Sequence of chain 1.C:
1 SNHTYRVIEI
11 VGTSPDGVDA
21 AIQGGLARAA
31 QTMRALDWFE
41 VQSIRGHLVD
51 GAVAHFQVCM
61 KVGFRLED

Binding-site contacts:
Ligand atom C12 contacts residue FMN1 of chain 1.Y at 1.2 Å.
Ligand atom C1 contacts residue CYS59 of chain 1.C at 1.8 Å (hydrophobic).
Ligand atom C13 contacts residue TRP38 of chain 1.E at 3.2 Å (hydrophobic).
Ligand atom S8 contacts residue FMN1 of chain 1.Y at 0.4 Å.
Ligand atom O3 contacts residue CYS59 of chain 1.C at 3.4 Å (h-bond).
Ligand atom C6 contacts residue FMN1 of chain 1.Y at 2.5 Å.
Ligand atom C16 contacts residue FMN1 of chain 1.Y at 1.1 Å.
Ligand atom C18 contacts residue 4201 of chain 2.P at 2.9 Å.
Ligand atom C19 contacts residue FMN1 of chain 1.Y at 0.9 Å.
Ligand atom O10 contacts residue VAL11 of chain 1.C at 2.9 Å.
Ligand atom O3 contacts residue LYS61 of chain 1.E at 3.2 Å (salt-bridge).
Ligand atom C14 contacts residue TRP38 of chain 1.E at 3.3 Å (hydrophobic).
Ligand atom C5 contacts residue SER43 of chain 1.C at 3.2 Å.
Ligand atom C12 contacts residue TRP38 of chain 1.E at 3.3 Å (hydrophobic).
Ligand atom C15 contacts residue FMN1 of chain 1.Y at 0.8 Å.
Ligand atom C5 contacts residue FMN1 of chain 1.Y at 3.1 Å.
Ligand atom C15 contacts residue TRP38 of chain 1.E at 3.3 Å (hydrophobic).
Ligand atom C6 contacts residue ARG45 of chain 1.C at 3.2 Å.
Ligand atom O9 contacts residue FMN1 of chain 2.Y at 3.3 Å (h-bond).
Ligand atom N7 contacts residue FMN1 of chain 1.Y at 1.5 Å.
Ligand atom C19 contacts residue 4201 of chain 2.P at 3.2 Å.
Ligand atom C23 contacts residue FMN1 of chain 1.Y at 0.8 Å.
Ligand atom C17 contacts residue FMN1 of chain 1.Y at 0.5 Å.
Ligand atom C14 contacts residue FMN1 of chain 1.Y at 1.5 Å.
Ligand atom N21 contacts residue FMN1 of chain 1.Y at 1.4 Å.
Ligand atom C18 contacts residue FMN1 of chain 2.Y at 3.3 Å.
Ligand atom C18 contacts residue ARG45 of chain 2.C at 3.4 Å.
Ligand atom O3 contacts residue GLU9 of chain 1.C at 2.3 Å (salt-bridge).
Ligand atom C18 contacts residue FMN1 of chain 1.Y at 0.5 Å.
Ligand atom C1 contacts residue GLU9 of chain 1.C at 3.1 Å.
Ligand atom O9 contacts residue ARG45 of chain 1.C at 2.4 Å.
Ligand atom C2 contacts residue CYS59 of chain 1.C at 2.8 Å (hydrophobic).
Ligand atom N7 contacts residue TRP38 of chain 1.E at 3.2 Å.
Ligand atom O10 contacts residue FMN1 of chain 1.Y at 1.4 Å.
Ligand atom C22 contacts residue FMN1 of chain 1.Y at 0.8 Å.
Ligand atom C13 contacts residue FMN1 of chain 1.Y at 1.9 Å.
Ligand atom O9 contacts residue FMN1 of chain 1.Y at 1.4 Å.
Ligand atom C2 contacts residue GLU9 of chain 1.C at 3.0 Å.
Ligand atom C20 contacts residue FMN1 of chain 1.Y at 0.4 Å.
Ligand atom C11 contacts residue FMN1 of chain 1.Y at 0.6 Å.

The protein below binds the small molecule below.
Small molecule (SMILES): CN(C)c1cccc2c(S(=O)(=O)NCCNC(=O)CI)cccc12

Sequence of chain 1.E:
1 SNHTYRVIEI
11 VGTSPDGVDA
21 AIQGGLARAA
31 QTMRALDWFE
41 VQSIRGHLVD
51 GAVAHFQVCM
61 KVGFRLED

Sequence of chain 2.C:
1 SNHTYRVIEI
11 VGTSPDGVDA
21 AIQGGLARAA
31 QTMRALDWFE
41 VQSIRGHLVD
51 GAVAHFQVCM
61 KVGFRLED